This protein binds this small molecule.
Small molecule (SMILES): CC(=O)N[C@@H]1[C@@H](O)[C@H](O)[C@@H](CO)O[C@H]1O

Binding-site contacts:
Ligand atom O7 contacts residue ASN603 of chain 1.C at 4.2 Å.
Ligand atom C4 contacts residue ASN603 of chain 1.C at 4.3 Å.
Ligand atom C3 contacts residue ASN603 of chain 1.C at 3.8 Å.
Ligand atom C7 contacts residue ASN603 of chain 1.C at 3.3 Å.
Ligand atom N2 contacts residue ASN603 of chain 1.C at 2.8 Å (h-bond).
Ligand atom C2 contacts residue ASN603 of chain 1.C at 2.4 Å.
Ligand atom O5 contacts residue ASN603 of chain 1.C at 2.5 Å (h-bond).
Ligand atom C1 contacts residue ASN603 of chain 1.C at 1.4 Å.
Ligand atom C5 contacts residue ASN603 of chain 1.C at 3.7 Å.
Ligand atom C8 contacts residue ASN603 of chain 1.C at 3.5 Å.

Sequence of chain 1.C:
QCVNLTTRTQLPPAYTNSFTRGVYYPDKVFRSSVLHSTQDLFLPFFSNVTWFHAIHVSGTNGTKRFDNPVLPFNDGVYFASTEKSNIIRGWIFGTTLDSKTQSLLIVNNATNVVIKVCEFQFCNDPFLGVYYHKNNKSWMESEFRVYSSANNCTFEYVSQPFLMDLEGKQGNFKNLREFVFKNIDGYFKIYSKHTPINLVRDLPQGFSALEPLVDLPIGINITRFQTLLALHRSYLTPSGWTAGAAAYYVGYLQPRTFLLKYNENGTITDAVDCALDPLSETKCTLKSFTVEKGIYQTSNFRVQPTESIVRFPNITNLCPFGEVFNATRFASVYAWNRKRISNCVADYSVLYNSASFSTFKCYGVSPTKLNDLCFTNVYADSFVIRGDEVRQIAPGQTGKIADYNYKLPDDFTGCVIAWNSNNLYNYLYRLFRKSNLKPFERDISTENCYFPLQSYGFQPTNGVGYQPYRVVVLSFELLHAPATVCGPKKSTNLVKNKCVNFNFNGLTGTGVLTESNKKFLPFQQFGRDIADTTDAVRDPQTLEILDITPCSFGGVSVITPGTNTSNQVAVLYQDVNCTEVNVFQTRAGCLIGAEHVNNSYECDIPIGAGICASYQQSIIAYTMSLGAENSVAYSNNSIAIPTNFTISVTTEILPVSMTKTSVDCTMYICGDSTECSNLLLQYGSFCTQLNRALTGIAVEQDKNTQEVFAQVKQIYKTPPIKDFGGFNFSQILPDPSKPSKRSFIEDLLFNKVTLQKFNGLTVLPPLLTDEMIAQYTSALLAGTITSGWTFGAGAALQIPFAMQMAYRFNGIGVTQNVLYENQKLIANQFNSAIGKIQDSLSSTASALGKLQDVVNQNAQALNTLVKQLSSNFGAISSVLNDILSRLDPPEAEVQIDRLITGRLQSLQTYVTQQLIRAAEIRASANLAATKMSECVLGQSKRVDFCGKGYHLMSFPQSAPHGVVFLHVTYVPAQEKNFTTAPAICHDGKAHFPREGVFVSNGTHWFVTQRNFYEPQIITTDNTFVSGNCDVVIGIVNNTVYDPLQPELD